The small molecule below binds the protein below.
Small molecule (SMILES): CCCCn1nccc1C(=O)O

Sequence of chain 1.A:
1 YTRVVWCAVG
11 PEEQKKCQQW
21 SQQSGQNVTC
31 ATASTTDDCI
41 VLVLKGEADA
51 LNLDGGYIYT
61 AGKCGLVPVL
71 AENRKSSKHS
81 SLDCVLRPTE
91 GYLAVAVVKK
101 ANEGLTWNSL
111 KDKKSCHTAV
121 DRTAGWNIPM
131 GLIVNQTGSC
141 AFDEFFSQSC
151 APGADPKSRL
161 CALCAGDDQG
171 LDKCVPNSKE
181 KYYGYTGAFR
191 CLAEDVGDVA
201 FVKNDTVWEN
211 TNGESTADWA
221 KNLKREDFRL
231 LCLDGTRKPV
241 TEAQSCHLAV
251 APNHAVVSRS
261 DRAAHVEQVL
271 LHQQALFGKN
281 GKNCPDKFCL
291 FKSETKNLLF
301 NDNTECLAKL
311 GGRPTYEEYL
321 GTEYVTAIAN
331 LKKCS

Binding-site contacts:
Ligand atom C4 contacts residue GLY321 of chain 1.A at 3.8 Å.
Ligand atom N1 contacts residue TYR319 of chain 1.A at 3.5 Å (h-bond).
Ligand atom N1 contacts residue PRO252 of chain 1.A at 4.5 Å.
Ligand atom C4 contacts residue TYR319 of chain 1.A at 4.0 Å (hydrophobic).
Ligand atom C5 contacts residue TYR319 of chain 1.A at 4.2 Å (hydrophobic).
Ligand atom C5 contacts residue PRO252 of chain 1.A at 3.8 Å (hydrophobic).
Ligand atom O1 contacts residue ASN253 of chain 1.A at 4.3 Å.
Ligand atom C1 contacts residue TYR319 of chain 1.A at 2.9 Å (hydrophobic).
Ligand atom C7 contacts residue VAL250 of chain 1.A at 3.7 Å (hydrophobic).
Ligand atom O1 contacts residue THR89 of chain 1.A at 4.2 Å.
Ligand atom C8 contacts residue GLY91 of chain 1.A at 3.6 Å.
Ligand atom C7 contacts residue ALA251 of chain 1.A at 3.7 Å (hydrophobic).
Ligand atom C3 contacts residue TYR319 of chain 1.A at 3.3 Å (hydrophobic).
Ligand atom O2 contacts residue TYR319 of chain 1.A at 3.0 Å (h-bond).
Ligand atom C2 contacts residue TYR319 of chain 1.A at 3.0 Å (hydrophobic).
Ligand atom C5 contacts residue LEU320 of chain 1.A at 3.8 Å (hydrophobic).
Ligand atom C7 contacts residue PRO252 of chain 1.A at 4.1 Å (hydrophobic).
Ligand atom N2 contacts residue GLY321 of chain 1.A at 3.7 Å.
Ligand atom C8 contacts residue VAL250 of chain 1.A at 4.5 Å (hydrophobic).
Ligand atom C3 contacts residue GLU318 of chain 1.A at 3.5 Å.
Ligand atom O1 contacts residue PRO252 of chain 1.A at 3.3 Å.
Ligand atom O2 contacts residue GLU318 of chain 1.A at 4.5 Å.
Ligand atom C7 contacts residue GLU90 of chain 1.A at 4.4 Å.
Ligand atom O1 contacts residue TYR319 of chain 1.A at 3.0 Å (h-bond).
Ligand atom C2 contacts residue GLU318 of chain 1.A at 4.4 Å.
Ligand atom C8 contacts residue GLU90 of chain 1.A at 3.6 Å.
Ligand atom C7 contacts residue GLY91 of chain 1.A at 3.8 Å.
Ligand atom C4 contacts residue GLU318 of chain 1.A at 3.8 Å.
Ligand atom C1 contacts residue PRO252 of chain 1.A at 4.2 Å (hydrophobic).
Ligand atom N2 contacts residue TYR319 of chain 1.A at 4.2 Å.
Ligand atom N1 contacts residue LEU320 of chain 1.A at 4.0 Å.
Ligand atom N2 contacts residue LEU320 of chain 1.A at 4.0 Å.